Sequence of chain 1.B:
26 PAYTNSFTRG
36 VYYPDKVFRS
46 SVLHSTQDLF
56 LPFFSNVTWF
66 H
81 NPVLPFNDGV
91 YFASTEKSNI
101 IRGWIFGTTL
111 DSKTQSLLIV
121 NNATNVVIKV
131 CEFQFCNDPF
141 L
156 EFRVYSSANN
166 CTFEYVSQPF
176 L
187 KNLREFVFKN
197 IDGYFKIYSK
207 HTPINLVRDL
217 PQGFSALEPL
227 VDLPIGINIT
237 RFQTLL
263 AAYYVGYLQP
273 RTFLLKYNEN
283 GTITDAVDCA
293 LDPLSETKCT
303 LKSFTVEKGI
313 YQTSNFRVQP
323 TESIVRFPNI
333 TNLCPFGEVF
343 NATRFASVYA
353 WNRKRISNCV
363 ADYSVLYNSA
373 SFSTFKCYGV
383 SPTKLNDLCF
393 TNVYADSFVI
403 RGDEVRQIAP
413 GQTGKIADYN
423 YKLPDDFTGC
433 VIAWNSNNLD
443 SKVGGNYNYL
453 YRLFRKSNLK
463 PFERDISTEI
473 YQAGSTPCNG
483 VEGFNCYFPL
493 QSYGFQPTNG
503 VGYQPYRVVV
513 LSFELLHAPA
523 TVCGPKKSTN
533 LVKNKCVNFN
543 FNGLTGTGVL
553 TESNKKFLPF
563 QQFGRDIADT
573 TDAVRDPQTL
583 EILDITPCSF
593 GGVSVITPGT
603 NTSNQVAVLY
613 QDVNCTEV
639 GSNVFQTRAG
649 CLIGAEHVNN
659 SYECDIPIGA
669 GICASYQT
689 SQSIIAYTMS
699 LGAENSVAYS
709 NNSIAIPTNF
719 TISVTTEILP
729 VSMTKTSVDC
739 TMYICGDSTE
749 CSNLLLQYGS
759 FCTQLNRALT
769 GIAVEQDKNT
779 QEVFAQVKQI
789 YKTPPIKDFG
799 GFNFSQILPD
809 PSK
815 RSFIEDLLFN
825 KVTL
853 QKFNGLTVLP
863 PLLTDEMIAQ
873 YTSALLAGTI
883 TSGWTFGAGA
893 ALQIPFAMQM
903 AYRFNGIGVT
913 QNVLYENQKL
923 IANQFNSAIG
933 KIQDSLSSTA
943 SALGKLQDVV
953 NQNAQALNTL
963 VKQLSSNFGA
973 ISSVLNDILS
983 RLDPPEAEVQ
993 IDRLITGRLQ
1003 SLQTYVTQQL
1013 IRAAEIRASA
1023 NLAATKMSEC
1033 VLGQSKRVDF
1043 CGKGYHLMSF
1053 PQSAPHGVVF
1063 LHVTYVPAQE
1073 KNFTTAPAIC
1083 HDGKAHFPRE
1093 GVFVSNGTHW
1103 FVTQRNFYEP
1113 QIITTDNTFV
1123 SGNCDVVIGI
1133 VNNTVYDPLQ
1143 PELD

A small-molecule ligand and the protein it binds are described below.
Small molecule (SMILES): CC(=O)N[C@@H]1[C@@H](O)[C@H](O)[C@@H](CO)O[C@H]1O

Binding-site contacts:
Ligand atom C8 contacts residue GLU465 of chain 1.B at 4.4 Å.
Ligand atom O5 contacts residue ASN234 of chain 1.C at 2.4 Å (h-bond).
Ligand atom C4 contacts residue ASN234 of chain 1.C at 4.3 Å.
Ligand atom C2 contacts residue ASN234 of chain 1.C at 2.5 Å.
Ligand atom C3 contacts residue ASN234 of chain 1.C at 3.8 Å.
Ligand atom C2 contacts residue GLU465 of chain 1.B at 4.3 Å.
Ligand atom C7 contacts residue ASN234 of chain 1.C at 3.3 Å.
Ligand atom C6 contacts residue THR236 of chain 1.C at 3.8 Å.
Ligand atom N2 contacts residue GLU465 of chain 1.B at 3.7 Å.
Ligand atom O7 contacts residue ASN234 of chain 1.C at 3.3 Å.
Ligand atom C8 contacts residue ARG466 of chain 1.B at 4.2 Å.
Ligand atom C5 contacts residue ASN234 of chain 1.C at 3.7 Å.
Ligand atom C1 contacts residue GLU465 of chain 1.B at 4.1 Å.
Ligand atom C8 contacts residue ASN234 of chain 1.C at 4.4 Å.
Ligand atom C7 contacts residue GLU465 of chain 1.B at 4.4 Å.
Ligand atom N2 contacts residue ASN234 of chain 1.C at 2.9 Å (h-bond).
Ligand atom C1 contacts residue ASN234 of chain 1.C at 1.4 Å.

Sequence of chain 1.C:
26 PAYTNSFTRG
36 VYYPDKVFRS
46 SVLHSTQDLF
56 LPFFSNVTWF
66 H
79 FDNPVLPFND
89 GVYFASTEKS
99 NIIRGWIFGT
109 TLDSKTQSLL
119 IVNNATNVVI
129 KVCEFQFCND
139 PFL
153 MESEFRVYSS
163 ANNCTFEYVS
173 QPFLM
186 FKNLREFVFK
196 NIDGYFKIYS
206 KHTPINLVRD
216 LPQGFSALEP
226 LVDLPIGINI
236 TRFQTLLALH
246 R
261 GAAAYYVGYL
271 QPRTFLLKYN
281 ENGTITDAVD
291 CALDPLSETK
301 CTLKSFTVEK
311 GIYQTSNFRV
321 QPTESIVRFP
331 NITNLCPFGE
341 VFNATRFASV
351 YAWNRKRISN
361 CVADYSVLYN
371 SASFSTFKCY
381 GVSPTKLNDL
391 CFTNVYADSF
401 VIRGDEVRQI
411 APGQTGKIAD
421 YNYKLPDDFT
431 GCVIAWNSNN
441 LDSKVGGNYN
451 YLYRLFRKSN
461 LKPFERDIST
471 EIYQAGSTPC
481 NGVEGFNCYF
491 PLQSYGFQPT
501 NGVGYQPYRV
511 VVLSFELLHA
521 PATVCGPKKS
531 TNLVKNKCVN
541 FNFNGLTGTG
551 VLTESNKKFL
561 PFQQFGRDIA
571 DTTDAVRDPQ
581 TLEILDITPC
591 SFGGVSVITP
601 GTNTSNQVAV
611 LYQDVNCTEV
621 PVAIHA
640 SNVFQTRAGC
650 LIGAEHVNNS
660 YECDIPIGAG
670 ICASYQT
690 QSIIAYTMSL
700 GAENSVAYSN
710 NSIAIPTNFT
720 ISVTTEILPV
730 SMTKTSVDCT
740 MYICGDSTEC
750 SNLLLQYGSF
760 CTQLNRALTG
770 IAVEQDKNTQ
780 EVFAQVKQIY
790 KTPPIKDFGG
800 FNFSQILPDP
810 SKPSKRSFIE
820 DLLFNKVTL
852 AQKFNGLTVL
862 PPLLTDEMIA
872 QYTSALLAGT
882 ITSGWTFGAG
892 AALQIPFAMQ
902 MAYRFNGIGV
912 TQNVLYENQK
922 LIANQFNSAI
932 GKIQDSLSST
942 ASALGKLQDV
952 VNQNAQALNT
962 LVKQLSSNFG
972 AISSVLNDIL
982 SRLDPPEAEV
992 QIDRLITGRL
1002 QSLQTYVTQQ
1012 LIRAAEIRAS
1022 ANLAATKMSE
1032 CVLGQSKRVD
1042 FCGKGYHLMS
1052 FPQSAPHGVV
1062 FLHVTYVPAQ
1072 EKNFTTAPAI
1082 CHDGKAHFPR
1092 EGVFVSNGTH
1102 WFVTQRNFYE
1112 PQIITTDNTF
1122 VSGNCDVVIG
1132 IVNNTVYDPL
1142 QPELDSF